The protein below binds the small molecule below.
Small molecule (SMILES): CC(=O)N[C@H]1CO[C@H](CO[C@@H]2O[C@@H](C)[C@@H](O)[C@@H](O)[C@@H]2O)[C@@H](O)[C@@H]1O

Binding-site contacts:
Ligand atom C2 contacts residue ASN25 of chain 1.C at 2.5 Å.
Ligand atom C8 contacts residue PHE20 of chain 1.C at 3.6 Å (hydrophobic).
Ligand atom O7 contacts residue GLY21 of chain 1.C at 4.0 Å.
Ligand atom C1 contacts residue ASN25 of chain 1.C at 1.4 Å.
Ligand atom C8 contacts residue GLY21 of chain 1.C at 3.5 Å.
Ligand atom C7 contacts residue GLY21 of chain 1.C at 3.8 Å.
Ligand atom C3 contacts residue ASN25 of chain 1.C at 3.8 Å.
Ligand atom C7 contacts residue ASN25 of chain 1.C at 4.0 Å.
Ligand atom N2 contacts residue GLY21 of chain 1.C at 4.3 Å.
Ligand atom C4 contacts residue ASN25 of chain 1.C at 4.2 Å.
Ligand atom N2 contacts residue ASN25 of chain 1.C at 3.0 Å (h-bond).
Ligand atom O7 contacts residue ASN25 of chain 1.C at 4.5 Å.
Ligand atom C5 contacts residue ASN25 of chain 1.C at 3.6 Å.
Ligand atom O5 contacts residue ASN25 of chain 1.C at 2.3 Å (h-bond).

Sequence of chain 1.C:
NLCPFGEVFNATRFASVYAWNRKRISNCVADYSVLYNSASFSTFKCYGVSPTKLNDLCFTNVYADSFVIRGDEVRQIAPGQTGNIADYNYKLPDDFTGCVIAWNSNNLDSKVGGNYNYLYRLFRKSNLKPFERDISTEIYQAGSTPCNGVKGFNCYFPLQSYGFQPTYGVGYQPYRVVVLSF